The small molecule below binds the protein below.
Small molecule (SMILES): CC(=O)N[C@H]1[C@H](O[C@H]2[C@H](O)[C@@H](NC(C)=O)CO[C@@H]2CO)O[C@H](CO)[C@@H](O)[C@@H]1O

Binding-site contacts:
Ligand atom C8 contacts residue THR195 of chain 1.G at 3.6 Å.
Ligand atom C5 contacts residue ARG189 of chain 1.G at 4.0 Å.
Ligand atom C4 contacts residue ASN194 of chain 1.G at 4.4 Å.
Ligand atom C6 contacts residue ARG189 of chain 1.G at 4.1 Å.
Ligand atom O5 contacts residue ARG189 of chain 1.G at 3.1 Å (salt-bridge).
Ligand atom C5 contacts residue ASN194 of chain 1.G at 3.8 Å.
Ligand atom C1 contacts residue ARG189 of chain 1.G at 3.6 Å.
Ligand atom O6 contacts residue ARG189 of chain 1.G at 3.2 Å (salt-bridge).
Ligand atom O6 contacts residue VAL171 of chain 1.G at 3.5 Å.
Ligand atom N2 contacts residue ASN194 of chain 1.G at 2.9 Å (h-bond).
Ligand atom N2 contacts residue THR195 of chain 1.G at 4.1 Å.
Ligand atom C8 contacts residue ASN194 of chain 1.G at 3.6 Å.
Ligand atom C7 contacts residue ASN194 of chain 1.G at 3.6 Å.
Ligand atom C3 contacts residue ASN194 of chain 1.G at 3.9 Å.
Ligand atom C2 contacts residue ASN194 of chain 1.G at 2.5 Å.
Ligand atom O7 contacts residue ASN194 of chain 1.G at 4.0 Å.
Ligand atom C1 contacts residue ASN194 of chain 1.G at 1.5 Å.
Ligand atom O5 contacts residue ASN194 of chain 1.G at 2.5 Å (h-bond).
Ligand atom C7 contacts residue THR195 of chain 1.G at 4.3 Å.

Sequence of chain 1.G:
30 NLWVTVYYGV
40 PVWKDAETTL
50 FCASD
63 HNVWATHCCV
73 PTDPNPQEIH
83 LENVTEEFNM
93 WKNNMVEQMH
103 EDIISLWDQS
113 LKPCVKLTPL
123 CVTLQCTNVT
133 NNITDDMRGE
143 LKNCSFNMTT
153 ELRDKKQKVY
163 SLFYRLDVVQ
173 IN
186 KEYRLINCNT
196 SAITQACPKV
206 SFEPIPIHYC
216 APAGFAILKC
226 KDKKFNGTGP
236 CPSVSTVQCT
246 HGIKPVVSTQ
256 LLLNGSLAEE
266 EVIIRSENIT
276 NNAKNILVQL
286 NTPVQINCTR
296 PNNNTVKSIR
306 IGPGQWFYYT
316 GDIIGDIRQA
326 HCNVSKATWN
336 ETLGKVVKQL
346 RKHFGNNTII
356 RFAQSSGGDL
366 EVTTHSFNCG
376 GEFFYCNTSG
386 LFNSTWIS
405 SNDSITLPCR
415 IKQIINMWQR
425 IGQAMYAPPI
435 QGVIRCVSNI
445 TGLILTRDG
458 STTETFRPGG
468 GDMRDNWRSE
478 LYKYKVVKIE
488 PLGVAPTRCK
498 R